Sequence of chain 1.B:
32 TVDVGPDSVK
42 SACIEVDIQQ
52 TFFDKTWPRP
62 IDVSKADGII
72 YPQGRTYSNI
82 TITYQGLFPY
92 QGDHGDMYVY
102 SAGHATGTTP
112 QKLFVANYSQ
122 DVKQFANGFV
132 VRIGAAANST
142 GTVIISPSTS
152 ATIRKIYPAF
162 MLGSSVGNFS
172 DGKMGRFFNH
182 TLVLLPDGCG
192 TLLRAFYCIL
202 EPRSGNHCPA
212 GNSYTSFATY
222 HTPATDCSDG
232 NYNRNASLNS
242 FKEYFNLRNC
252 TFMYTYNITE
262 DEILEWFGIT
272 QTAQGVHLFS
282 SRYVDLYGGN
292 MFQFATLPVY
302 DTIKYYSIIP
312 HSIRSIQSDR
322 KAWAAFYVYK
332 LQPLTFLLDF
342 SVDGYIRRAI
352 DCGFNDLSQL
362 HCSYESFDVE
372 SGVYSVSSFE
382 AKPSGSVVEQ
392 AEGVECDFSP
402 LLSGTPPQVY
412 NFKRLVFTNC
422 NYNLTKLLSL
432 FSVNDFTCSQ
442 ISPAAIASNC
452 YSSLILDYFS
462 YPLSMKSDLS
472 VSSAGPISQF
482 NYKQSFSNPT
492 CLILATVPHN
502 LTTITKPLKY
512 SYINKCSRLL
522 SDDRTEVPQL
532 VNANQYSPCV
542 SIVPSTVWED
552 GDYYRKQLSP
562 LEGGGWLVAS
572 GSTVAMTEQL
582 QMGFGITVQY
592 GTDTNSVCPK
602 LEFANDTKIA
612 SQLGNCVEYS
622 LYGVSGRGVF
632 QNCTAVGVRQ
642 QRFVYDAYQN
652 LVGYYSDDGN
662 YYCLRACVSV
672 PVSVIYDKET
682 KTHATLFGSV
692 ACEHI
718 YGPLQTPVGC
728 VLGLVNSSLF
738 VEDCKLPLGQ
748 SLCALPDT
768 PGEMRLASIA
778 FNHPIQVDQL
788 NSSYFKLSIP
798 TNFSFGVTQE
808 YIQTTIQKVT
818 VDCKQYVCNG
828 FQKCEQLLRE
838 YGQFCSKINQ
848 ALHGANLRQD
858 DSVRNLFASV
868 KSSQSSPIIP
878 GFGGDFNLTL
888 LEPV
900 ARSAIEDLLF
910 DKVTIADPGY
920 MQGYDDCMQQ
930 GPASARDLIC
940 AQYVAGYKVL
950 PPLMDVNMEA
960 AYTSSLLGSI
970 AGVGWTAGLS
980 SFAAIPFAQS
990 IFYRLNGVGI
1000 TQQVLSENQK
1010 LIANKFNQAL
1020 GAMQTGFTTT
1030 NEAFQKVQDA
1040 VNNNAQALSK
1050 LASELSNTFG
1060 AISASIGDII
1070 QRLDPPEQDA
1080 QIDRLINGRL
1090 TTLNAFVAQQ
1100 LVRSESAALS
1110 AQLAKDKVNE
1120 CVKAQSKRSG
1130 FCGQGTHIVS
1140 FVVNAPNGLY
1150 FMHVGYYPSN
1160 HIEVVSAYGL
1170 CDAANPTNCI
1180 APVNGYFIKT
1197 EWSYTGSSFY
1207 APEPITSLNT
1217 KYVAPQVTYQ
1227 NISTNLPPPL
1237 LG

A small-molecule ligand and the protein it binds are described below.
Small molecule (SMILES): CC(=O)N[C@@H]1[C@@H](O)[C@H](O)[C@@H](CO)O[C@H]1O

Binding-site contacts:
Ligand atom O5 contacts residue ASN633 of chain 1.B at 2.4 Å (h-bond).
Ligand atom C4 contacts residue ASN633 of chain 1.B at 4.3 Å.
Ligand atom N2 contacts residue ASN633 of chain 1.B at 3.0 Å (h-bond).
Ligand atom C8 contacts residue LEU614 of chain 1.B at 4.3 Å (hydrophobic).
Ligand atom C2 contacts residue ASN661 of chain 1.B at 3.8 Å.
Ligand atom C3 contacts residue ASN633 of chain 1.B at 3.9 Å.
Ligand atom C8 contacts residue ASN661 of chain 1.B at 3.8 Å.
Ligand atom C1 contacts residue ASN661 of chain 1.B at 4.1 Å.
Ligand atom C2 contacts residue ASN633 of chain 1.B at 2.5 Å.
Ligand atom C1 contacts residue ASN633 of chain 1.B at 1.5 Å.
Ligand atom C3 contacts residue ASN661 of chain 1.B at 3.7 Å.
Ligand atom O3 contacts residue ASN661 of chain 1.B at 4.2 Å.
Ligand atom N2 contacts residue ASN661 of chain 1.B at 3.0 Å (h-bond).
Ligand atom C7 contacts residue ASN661 of chain 1.B at 3.9 Å.
Ligand atom O7 contacts residue ASN633 of chain 1.B at 3.4 Å (h-bond).
Ligand atom C8 contacts residue TYR663 of chain 1.B at 3.9 Å (hydrophobic).
Ligand atom C7 contacts residue ASN633 of chain 1.B at 3.3 Å.
Ligand atom C8 contacts residue ASN633 of chain 1.B at 3.8 Å.
Ligand atom C5 contacts residue ASN633 of chain 1.B at 3.8 Å.